A protein and the small-molecule ligand that binds it are described below.
Small molecule (SMILES): OCCCNCc1ccc(-c2ccccc2)c(Cl)c1

Sequence of chain 1.A:
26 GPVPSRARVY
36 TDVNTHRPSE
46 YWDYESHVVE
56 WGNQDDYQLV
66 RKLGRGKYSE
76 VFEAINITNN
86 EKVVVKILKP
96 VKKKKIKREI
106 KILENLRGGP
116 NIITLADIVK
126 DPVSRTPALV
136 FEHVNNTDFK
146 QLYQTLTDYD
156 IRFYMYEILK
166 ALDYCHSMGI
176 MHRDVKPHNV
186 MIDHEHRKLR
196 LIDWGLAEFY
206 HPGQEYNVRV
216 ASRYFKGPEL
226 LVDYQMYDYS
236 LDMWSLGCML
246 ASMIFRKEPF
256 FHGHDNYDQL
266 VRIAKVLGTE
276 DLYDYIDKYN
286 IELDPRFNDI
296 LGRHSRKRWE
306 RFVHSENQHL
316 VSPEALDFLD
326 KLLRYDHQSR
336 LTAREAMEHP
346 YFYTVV

Binding-site contacts:
Ligand atom C14 contacts residue MET160 of chain 1.A at 4.0 Å (hydrophobic).
Ligand atom O contacts residue MET186 of chain 1.A at 3.8 Å.
Ligand atom C4 contacts residue PHE144 of chain 1.A at 3.9 Å (hydrophobic).
Ligand atom C13 contacts residue ILE156 of chain 1.A at 3.8 Å (hydrophobic).
Ligand atom C1 contacts residue VAL185 of chain 1.A at 3.2 Å (hydrophobic).
Ligand atom C contacts residue MET186 of chain 1.A at 3.3 Å (hydrophobic).
Ligand atom N contacts residue PRO182 of chain 1.A at 3.1 Å (h-bond).
Ligand atom C5 contacts residue ILE187 of chain 1.A at 3.7 Å (hydrophobic).
Ligand atom C5 contacts residue PHE144 of chain 1.A at 4.0 Å (hydrophobic).
Ligand atom C4 contacts residue ILE187 of chain 1.A at 4.0 Å (hydrophobic).
Ligand atom C contacts residue HIS183 of chain 1.A at 3.7 Å.
Ligand atom C6 contacts residue ILE187 of chain 1.A at 3.5 Å (hydrophobic).
Ligand atom C11 contacts residue TYR159 of chain 1.A at 3.9 Å (hydrophobic).
Ligand atom C1 contacts residue PRO182 of chain 1.A at 3.6 Å (hydrophobic).
Ligand atom N contacts residue ASN141 of chain 1.A at 3.8 Å.
Ligand atom C2 contacts residue PRO182 of chain 1.A at 3.1 Å (hydrophobic).
Ligand atom C1 contacts residue ASN141 of chain 1.A at 3.6 Å.
Ligand atom C13 contacts residue MET160 of chain 1.A at 3.7 Å (hydrophobic).
Ligand atom C9 contacts residue PRO182 of chain 1.A at 3.5 Å (hydrophobic).
Ligand atom C13 contacts residue MET248 of chain 1.A at 3.7 Å (hydrophobic).
Ligand atom C1 contacts residue MET186 of chain 1.A at 3.3 Å (hydrophobic).
Ligand atom C15 contacts residue MET248 of chain 1.A at 3.4 Å (hydrophobic).
Ligand atom C8 contacts residue MET244 of chain 1.A at 3.9 Å (hydrophobic).
Ligand atom N contacts residue VAL185 of chain 1.A at 2.5 Å (h-bond).
Ligand atom C12 contacts residue TYR159 of chain 1.A at 3.7 Å (hydrophobic).
Ligand atom O contacts residue ASN141 of chain 1.A at 3.0 Å (h-bond).
Ligand atom C14 contacts residue MET248 of chain 1.A at 3.2 Å (hydrophobic).
Ligand atom C3 contacts residue PHE144 of chain 1.A at 3.8 Å (hydrophobic).
Ligand atom C2 contacts residue VAL185 of chain 1.A at 3.3 Å (hydrophobic).
Ligand atom C15 contacts residue MET244 of chain 1.A at 3.8 Å (hydrophobic).
Ligand atom C12 contacts residue ILE156 of chain 1.A at 3.9 Å (hydrophobic).
Ligand atom C contacts residue ASN141 of chain 1.A at 3.9 Å.
Ligand atom C1 contacts residue HIS183 of chain 1.A at 3.9 Å.
Ligand atom CL contacts residue PRO182 of chain 1.A at 3.8 Å.
Ligand atom C4 contacts residue VAL185 of chain 1.A at 4.0 Å (hydrophobic).
Ligand atom C9 contacts residue VAL185 of chain 1.A at 3.7 Å (hydrophobic).
Ligand atom C7 contacts residue ILE187 of chain 1.A at 3.7 Å (hydrophobic).
Ligand atom C3 contacts residue VAL185 of chain 1.A at 3.7 Å (hydrophobic).
Ligand atom CL contacts residue VAL185 of chain 1.A at 3.7 Å.
Ligand atom CL contacts residue MET244 of chain 1.A at 2.3 Å.